Binding-site contacts:
Ligand atom C5A contacts residue ILE182 of chain 41.B at 3.5 Å (hydrophobic).
Ligand atom C4B contacts residue ILE193 of chain 41.B at 3.8 Å (hydrophobic).
Ligand atom C4 contacts residue TYR111 of chain 41.B at 3.6 Å (hydrophobic).
Ligand atom O1B contacts residue PHE133 of chain 41.B at 3.9 Å.
Ligand atom C6C contacts residue PHE237 of chain 41.B at 3.9 Å (hydrophobic).
Ligand atom C5 contacts residue TYR111 of chain 41.B at 3.8 Å (hydrophobic).
Ligand atom C31 contacts residue TYR111 of chain 41.B at 3.7 Å (hydrophobic).
Ligand atom C2A contacts residue ILE193 of chain 41.B at 3.9 Å (hydrophobic).
Ligand atom C4C contacts residue VAL198 of chain 41.B at 3.8 Å (hydrophobic).
Ligand atom C6C contacts residue VAL198 of chain 41.B at 3.9 Å (hydrophobic).
Ligand atom O1A contacts residue PHE135 of chain 41.B at 3.8 Å.
Ligand atom N2 contacts residue TYR111 of chain 41.B at 3.1 Å.
Ligand atom C3 contacts residue TYR111 of chain 41.B at 3.2 Å (hydrophobic).
Ligand atom C3B contacts residue TYR158 of chain 41.B at 3.4 Å (hydrophobic).
Ligand atom N3A contacts residue ALA24 of chain 41.D at 3.9 Å.
Ligand atom N3A contacts residue PRO180 of chain 41.B at 3.7 Å.
Ligand atom C4B contacts residue TYR158 of chain 41.B at 3.8 Å (hydrophobic).
Ligand atom O1 contacts residue TYR111 of chain 41.B at 3.5 Å.
Ligand atom C3 contacts residue PHE237 of chain 41.B at 3.7 Å (hydrophobic).
Ligand atom C7C contacts residue TYR158 of chain 41.B at 3.8 Å (hydrophobic).
Ligand atom C4 contacts residue PHE237 of chain 41.B at 3.1 Å (hydrophobic).
Ligand atom C2A contacts residue TYR158 of chain 41.B at 3.9 Å (hydrophobic).
Ligand atom N2 contacts residue TYR204 of chain 41.B at 3.8 Å.
Ligand atom O1B contacts residue ILE109 of chain 41.B at 3.8 Å.
Ligand atom N3A contacts residue TYR158 of chain 41.B at 3.7 Å.
Ligand atom C5A contacts residue ILE156 of chain 41.B at 3.2 Å (hydrophobic).
Ligand atom C2B contacts residue VAL195 of chain 41.B at 3.9 Å (hydrophobic).
Ligand atom C5C contacts residue VAL195 of chain 41.B at 3.8 Å (hydrophobic).
Ligand atom C31 contacts residue PHE237 of chain 41.B at 3.8 Å (hydrophobic).
Ligand atom C4A contacts residue SER181 of chain 41.B at 3.8 Å.
Ligand atom C2B contacts residue TYR158 of chain 41.B at 3.5 Å (hydrophobic).
Ligand atom O1 contacts residue PHE129 of chain 41.B at 3.8 Å.
Ligand atom C5B contacts residue ILE193 of chain 41.B at 3.9 Å (hydrophobic).
Ligand atom C2C contacts residue PHE237 of chain 41.B at 3.8 Å (hydrophobic).
Ligand atom C6B contacts residue PHE133 of chain 41.B at 3.5 Å (hydrophobic).
Ligand atom C5B contacts residue LEU240 of chain 41.B at 3.5 Å (hydrophobic).
Ligand atom C4C contacts residue PHE237 of chain 41.B at 3.6 Å (hydrophobic).
Ligand atom O1 contacts residue TYR204 of chain 41.B at 3.6 Å.
Ligand atom C4A contacts residue ILE182 of chain 41.B at 3.9 Å (hydrophobic).
Ligand atom C4A contacts residue PRO180 of chain 41.B at 3.3 Å (hydrophobic).

Sequence of chain 41.B:
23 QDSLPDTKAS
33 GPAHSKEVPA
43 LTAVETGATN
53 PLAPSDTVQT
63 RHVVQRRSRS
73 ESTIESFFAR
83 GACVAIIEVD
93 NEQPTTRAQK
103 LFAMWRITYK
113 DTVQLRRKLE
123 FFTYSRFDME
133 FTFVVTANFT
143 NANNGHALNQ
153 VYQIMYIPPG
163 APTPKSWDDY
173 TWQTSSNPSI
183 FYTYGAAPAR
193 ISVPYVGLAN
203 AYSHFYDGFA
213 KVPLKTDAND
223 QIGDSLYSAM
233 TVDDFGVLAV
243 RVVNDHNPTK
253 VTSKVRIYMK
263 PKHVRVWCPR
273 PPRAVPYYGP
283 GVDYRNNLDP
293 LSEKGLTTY

Sequence of chain 41.D:
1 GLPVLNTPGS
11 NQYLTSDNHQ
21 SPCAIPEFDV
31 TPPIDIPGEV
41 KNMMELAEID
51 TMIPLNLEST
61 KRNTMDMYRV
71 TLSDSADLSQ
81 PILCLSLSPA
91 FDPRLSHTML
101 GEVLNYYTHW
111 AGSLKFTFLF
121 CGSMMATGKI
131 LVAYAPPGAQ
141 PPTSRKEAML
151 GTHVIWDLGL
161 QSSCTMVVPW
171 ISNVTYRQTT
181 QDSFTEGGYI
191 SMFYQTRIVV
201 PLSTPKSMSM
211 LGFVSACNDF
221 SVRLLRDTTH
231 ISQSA

Sequence of chain 42.D:
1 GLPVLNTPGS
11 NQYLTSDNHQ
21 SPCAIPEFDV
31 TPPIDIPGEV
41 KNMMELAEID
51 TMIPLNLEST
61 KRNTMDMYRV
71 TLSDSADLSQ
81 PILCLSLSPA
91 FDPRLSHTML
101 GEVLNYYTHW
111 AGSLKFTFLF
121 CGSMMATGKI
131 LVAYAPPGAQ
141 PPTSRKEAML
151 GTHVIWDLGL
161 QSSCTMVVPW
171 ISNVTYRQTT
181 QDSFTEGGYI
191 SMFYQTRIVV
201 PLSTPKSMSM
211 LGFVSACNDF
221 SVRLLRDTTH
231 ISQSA

The protein below binds the small molecule below.
Small molecule (SMILES): Cc1cc(CCCCCCCOc2ccc(C3=NCCO3)cc2)on1